Binding-site contacts:
Ligand atom O4' contacts residue GLN252 of chain 42.A at 3.9 Å.
Ligand atom C7 contacts residue TYR336 of chain 42.A at 3.6 Å (hydrophobic).
Ligand atom O2 contacts residue PRO334 of chain 42.A at 3.8 Å.
Ligand atom O5' contacts residue GLN252 of chain 42.A at 3.1 Å (h-bond).
Ligand atom O5' contacts residue LEU328 of chain 42.A at 3.6 Å.
Ligand atom OP1 contacts residue GLN252 of chain 42.A at 3.7 Å.
Ligand atom O4' contacts residue PRO334 of chain 42.A at 4.0 Å.
Ligand atom OP2 contacts residue PHE333 of chain 42.A at 3.3 Å.
Ligand atom OP2 contacts residue ARG391 of chain 42.A at 3.9 Å.
Ligand atom C3' contacts residue PHE333 of chain 42.A at 3.8 Å (hydrophobic).
Ligand atom C2' contacts residue LEU328 of chain 42.A at 3.7 Å (hydrophobic).
Ligand atom C6 contacts residue PHE333 of chain 42.A at 3.7 Å (hydrophobic).
Ligand atom OP2 contacts residue GLN252 of chain 42.A at 4.1 Å.
Ligand atom C2' contacts residue PHE333 of chain 42.A at 2.9 Å (hydrophobic).
Ligand atom C2 contacts residue LEU328 of chain 42.A at 3.0 Å (hydrophobic).
Ligand atom O3' contacts residue PHE333 of chain 42.A at 3.5 Å.
Ligand atom C4' contacts residue LEU328 of chain 42.A at 4.1 Å (hydrophobic).
Ligand atom C5' contacts residue PHE333 of chain 42.A at 3.2 Å (hydrophobic).
Ligand atom C6 contacts residue GLY98 of chain 42.A at 4.1 Å.
Ligand atom C5 contacts residue GLY98 of chain 42.A at 2.9 Å.
Ligand atom O4 contacts residue PRO334 of chain 42.A at 3.7 Å.
Ligand atom N3 contacts residue PRO334 of chain 42.A at 3.5 Å.
Ligand atom O2 contacts residue LEU328 of chain 42.A at 2.2 Å.
Ligand atom O4 contacts residue ALA259 of chain 42.A at 3.2 Å.
Ligand atom O4' contacts residue LEU328 of chain 42.A at 3.0 Å.
Ligand atom C1' contacts residue LEU328 of chain 42.A at 3.9 Å (hydrophobic).
Ligand atom N1 contacts residue LEU328 of chain 42.A at 3.8 Å.
Ligand atom C4 contacts residue PRO334 of chain 42.A at 3.6 Å (hydrophobic).
Ligand atom P contacts residue PHE333 of chain 42.A at 3.8 Å.
Ligand atom N1 contacts residue PHE333 of chain 42.A at 3.8 Å.
Ligand atom N3 contacts residue LEU328 of chain 42.A at 3.9 Å.
Ligand atom C5' contacts residue GLN252 of chain 42.A at 3.4 Å.
Ligand atom OP1 contacts residue ARG391 of chain 42.A at 3.8 Å.
Ligand atom O5' contacts residue PHE333 of chain 42.A at 3.8 Å.
Ligand atom O4 contacts residue GLY98 of chain 42.A at 2.8 Å (h-bond).
Ligand atom C4 contacts residue GLY98 of chain 42.A at 3.2 Å.
Ligand atom C4' contacts residue GLN252 of chain 42.A at 3.5 Å.
Ligand atom OP2 contacts residue GLU102 of chain 42.A at 3.5 Å (salt-bridge).
Ligand atom C1' contacts residue PHE333 of chain 42.A at 3.1 Å (hydrophobic).
Ligand atom C2 contacts residue PRO334 of chain 42.A at 3.7 Å (hydrophobic).

Sequence of chain 42.A:
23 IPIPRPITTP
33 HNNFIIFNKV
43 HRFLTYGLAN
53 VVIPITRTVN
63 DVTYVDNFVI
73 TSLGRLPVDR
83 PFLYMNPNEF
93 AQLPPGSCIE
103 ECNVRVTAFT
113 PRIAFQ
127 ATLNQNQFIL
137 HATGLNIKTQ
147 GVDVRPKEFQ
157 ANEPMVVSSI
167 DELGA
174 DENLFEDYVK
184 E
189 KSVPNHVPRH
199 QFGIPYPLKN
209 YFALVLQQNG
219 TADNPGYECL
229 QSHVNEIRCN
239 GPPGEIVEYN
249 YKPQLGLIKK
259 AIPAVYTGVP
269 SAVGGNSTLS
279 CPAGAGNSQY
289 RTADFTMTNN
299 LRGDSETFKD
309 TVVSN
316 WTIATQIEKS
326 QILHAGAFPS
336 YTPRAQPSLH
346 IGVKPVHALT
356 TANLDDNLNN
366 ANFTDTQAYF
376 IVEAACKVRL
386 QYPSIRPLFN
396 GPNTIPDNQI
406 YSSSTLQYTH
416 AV

The protein below binds the small molecule below.
Small molecule (SMILES): Cc1cn([C@H]2C[C@H](O[P](=O)(O)OC[C@H]3O[C@@H](n4cc(C)c(=O)[nH]c4=O)C[C@@H]3O)[C@@H](CO[P](=O)(O)O[C@H]3C[C@H](n4ccc(=O)[nH]c4=O)O[C@@H]3COP(=O)=O)O2)c(=O)[nH]c1=O